This protein binds this small molecule.
Small molecule (SMILES): CC(=O)N[C@@H]1[C@@H](O)[C@H](O)[C@@H](CO)O[C@H]1O

Binding-site contacts:
Ligand atom C2 contacts residue ASN315 of chain 11.B at 2.5 Å.
Ligand atom C6 contacts residue ASN315 of chain 11.B at 4.5 Å.
Ligand atom O5 contacts residue VAL314 of chain 11.B at 3.8 Å.
Ligand atom C3 contacts residue ASN315 of chain 11.B at 3.8 Å.
Ligand atom N2 contacts residue ASN315 of chain 11.B at 2.8 Å (h-bond).
Ligand atom O5 contacts residue THR313 of chain 11.B at 4.3 Å.
Ligand atom O7 contacts residue ASN315 of chain 11.B at 4.2 Å.
Ligand atom C1 contacts residue VAL314 of chain 11.B at 4.4 Å (hydrophobic).
Ligand atom O5 contacts residue ASN315 of chain 11.B at 2.4 Å (h-bond).
Ligand atom C8 contacts residue ILE281 of chain 11.B at 4.5 Å (hydrophobic).
Ligand atom C7 contacts residue ASN315 of chain 11.B at 3.3 Å.
Ligand atom C6 contacts residue THR313 of chain 11.B at 4.5 Å.
Ligand atom C8 contacts residue ASN315 of chain 11.B at 3.5 Å.
Ligand atom C4 contacts residue ASN315 of chain 11.B at 4.3 Å.
Ligand atom C1 contacts residue ASN315 of chain 11.B at 1.4 Å.
Ligand atom C5 contacts residue ASN315 of chain 11.B at 3.7 Å.

Sequence of chain 11.B:
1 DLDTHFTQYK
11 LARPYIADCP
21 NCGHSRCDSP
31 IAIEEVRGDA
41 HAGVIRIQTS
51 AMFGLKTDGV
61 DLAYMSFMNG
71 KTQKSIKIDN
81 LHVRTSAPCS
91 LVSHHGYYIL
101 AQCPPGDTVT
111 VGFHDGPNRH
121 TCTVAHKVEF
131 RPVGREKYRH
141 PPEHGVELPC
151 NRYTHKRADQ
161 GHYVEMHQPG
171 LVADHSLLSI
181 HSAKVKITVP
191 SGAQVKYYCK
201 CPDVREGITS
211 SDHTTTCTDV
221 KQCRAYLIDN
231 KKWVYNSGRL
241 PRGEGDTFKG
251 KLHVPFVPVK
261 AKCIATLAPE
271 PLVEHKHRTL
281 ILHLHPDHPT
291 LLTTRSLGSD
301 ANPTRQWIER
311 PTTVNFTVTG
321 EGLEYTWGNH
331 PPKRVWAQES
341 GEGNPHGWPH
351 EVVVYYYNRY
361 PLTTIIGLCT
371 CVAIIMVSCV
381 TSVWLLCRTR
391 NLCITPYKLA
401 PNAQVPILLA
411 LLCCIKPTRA